Binding-site contacts:
Ligand atom C contacts residue ARG172 of chain 1.A at 3.9 Å.
Ligand atom N contacts residue GLY209 of chain 1.A at 2.8 Å (h-bond).
Ligand atom CA contacts residue SER205 of chain 1.A at 3.6 Å.
Ligand atom OG contacts residue HIS162 of chain 1.A at 3.6 Å.
Ligand atom P contacts residue ARG163 of chain 1.A at 3.8 Å.
Ligand atom CG2 contacts residue TYR165 of chain 1.A at 3.8 Å (hydrophobic).
Ligand atom CA contacts residue GLY209 of chain 1.A at 3.7 Å.
Ligand atom CD1 contacts residue SER205 of chain 1.A at 3.7 Å.
Ligand atom CG contacts residue ASN208 of chain 1.A at 3.4 Å.
Ligand atom O contacts residue ARG172 of chain 1.A at 2.8 Å (salt-bridge).
Ligand atom CD1 contacts residue HIS162 of chain 1.A at 3.6 Å.
Ligand atom OE2 contacts residue HIS218 of chain 1.A at 2.8 Å (h-bond).
Ligand atom CD contacts residue HIS218 of chain 1.A at 3.6 Å.
Ligand atom OE1 contacts residue PHE210 of chain 1.A at 3.5 Å.
Ligand atom CD1 contacts residue HIS162 of chain 1.A at 3.7 Å.
Ligand atom CB contacts residue GLY209 of chain 1.A at 3.5 Å.
Ligand atom CA contacts residue GLY209 of chain 1.A at 3.5 Å.
Ligand atom CD2 contacts residue HIS162 of chain 1.A at 3.9 Å.
Ligand atom CD1 contacts residue TYR165 of chain 1.A at 3.5 Å (hydrophobic).
Ligand atom CG1 contacts residue HIS162 of chain 1.A at 3.8 Å.
Ligand atom CB contacts residue ALA211 of chain 1.A at 3.8 Å (hydrophobic).
Ligand atom OE1 contacts residue ALA211 of chain 1.A at 2.7 Å (h-bond).
Ligand atom OE2 contacts residue LYS215 of chain 1.A at 3.6 Å.
Ligand atom C contacts residue SER205 of chain 1.A at 3.8 Å.
Ligand atom CB contacts residue HIS162 of chain 1.A at 3.7 Å.
Ligand atom O2P contacts residue ARG163 of chain 1.A at 3.6 Å.
Ligand atom CD1 contacts residue ILE202 of chain 1.A at 3.9 Å (hydrophobic).
Ligand atom CG2 contacts residue ARG172 of chain 1.A at 3.5 Å.
Ligand atom O contacts residue GLY209 of chain 1.A at 3.5 Å.
Ligand atom CG contacts residue LEU169 of chain 1.A at 3.8 Å (hydrophobic).
Ligand atom CB contacts residue ASN208 of chain 1.A at 3.5 Å.
Ligand atom O contacts residue ILE206 of chain 1.A at 3.9 Å.
Ligand atom O contacts residue HIS162 of chain 1.A at 2.8 Å (h-bond).
Ligand atom C contacts residue GLY209 of chain 1.A at 3.6 Å.
Ligand atom CB contacts residue LEU169 of chain 1.A at 3.6 Å (hydrophobic).
Ligand atom CG1 contacts residue SER205 of chain 1.A at 3.4 Å.
Ligand atom N contacts residue SER205 of chain 1.A at 3.1 Å (h-bond).
Ligand atom O contacts residue SER205 of chain 1.A at 2.5 Å (h-bond).
Ligand atom C contacts residue SER205 of chain 1.A at 3.5 Å.
Ligand atom O1P contacts residue ARG163 of chain 1.A at 2.8 Å (salt-bridge).

This protein binds this small molecule.
Small molecule (SMILES): CC[C@H](N)C(=O)N[C@@H](CC(C)C)C(=O)N[C@@H](COP(=O)(O)O)C(=O)N1CCC[C@H]1C(=O)N[C@H](C(=O)N[C@H](C(=O)N[C@@H](CCC(=O)O)C(=O)N[C@H](C=O)CC(=O)O)[C@@H](C)CC)[C@@H](C)CC

Sequence of chain 1.A:
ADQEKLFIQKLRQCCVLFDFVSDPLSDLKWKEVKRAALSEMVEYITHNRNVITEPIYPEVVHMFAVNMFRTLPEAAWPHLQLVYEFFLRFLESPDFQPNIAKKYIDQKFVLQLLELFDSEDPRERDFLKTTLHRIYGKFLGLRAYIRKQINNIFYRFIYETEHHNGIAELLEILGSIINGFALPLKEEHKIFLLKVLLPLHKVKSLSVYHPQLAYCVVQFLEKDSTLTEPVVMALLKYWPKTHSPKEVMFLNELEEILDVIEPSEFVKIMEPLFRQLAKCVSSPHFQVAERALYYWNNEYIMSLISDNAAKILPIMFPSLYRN